This protein binds this small molecule.
Small molecule (SMILES): CC[C@H](C)[C@H](NC(=O)[C@@H](NC(=O)[C@H](O)[C@@H](C=O)C(C)C)C(C)C)C(=O)O

Sequence of chain 1.Z:
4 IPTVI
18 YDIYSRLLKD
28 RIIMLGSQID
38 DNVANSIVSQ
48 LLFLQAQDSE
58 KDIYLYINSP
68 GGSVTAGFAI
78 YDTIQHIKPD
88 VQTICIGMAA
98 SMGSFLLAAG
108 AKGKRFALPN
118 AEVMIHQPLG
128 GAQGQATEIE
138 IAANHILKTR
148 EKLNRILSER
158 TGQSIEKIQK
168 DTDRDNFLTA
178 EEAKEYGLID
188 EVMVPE

Binding-site contacts:
Ligand atom C42 contacts residue THR146 of chain 1.Z at 3.5 Å.
Ligand atom O19 contacts residue VAL71 of chain 1.Z at 2.9 Å (h-bond).
Ligand atom C1 contacts residue SER98 of chain 1.Z at 1.3 Å.
Ligand atom C18 contacts residue VAL71 of chain 1.Z at 3.8 Å (hydrophobic).
Ligand atom C7 contacts residue GLY69 of chain 1.Z at 3.5 Å.
Ligand atom C14 contacts residue GLY69 of chain 1.Z at 4.0 Å.
Ligand atom C1 contacts residue MET99 of chain 1.Z at 3.3 Å (hydrophobic).
Ligand atom C7 contacts residue SER98 of chain 1.Z at 3.8 Å.
Ligand atom O19 contacts residue GLY69 of chain 1.Z at 4.0 Å.
Ligand atom N20 contacts residue LEU126 of chain 1.Z at 3.2 Å (h-bond).
Ligand atom O10 contacts residue MET99 of chain 1.Z at 3.6 Å.
Ligand atom C9 contacts residue SER98 of chain 1.Z at 3.4 Å.
Ligand atom C7 contacts residue GLY68 of chain 1.Z at 4.0 Å.
Ligand atom O19 contacts residue SER70 of chain 1.Z at 3.6 Å.
Ligand atom O3 contacts residue GLY68 of chain 1.Z at 3.1 Å.
Ligand atom C6 contacts residue HIS123 of chain 1.Z at 3.5 Å.
Ligand atom O12 contacts residue PRO125 of chain 1.Z at 3.3 Å.
Ligand atom C23 contacts residue LEU126 of chain 1.Z at 4.0 Å (hydrophobic).
Ligand atom C42 contacts residue ILE143 of chain 1.Z at 3.9 Å (hydrophobic).
Ligand atom C6 contacts residue SER98 of chain 1.Z at 3.6 Å.
Ligand atom C4 contacts residue SER98 of chain 1.Z at 2.4 Å.
Ligand atom O10 contacts residue SER98 of chain 1.Z at 3.4 Å (h-bond).
Ligand atom C11 contacts residue VAL71 of chain 1.Z at 3.7 Å (hydrophobic).
Ligand atom C9 contacts residue VAL71 of chain 1.Z at 3.8 Å (hydrophobic).
Ligand atom O3 contacts residue MET99 of chain 1.Z at 2.8 Å (h-bond).
Ligand atom C5 contacts residue SER98 of chain 1.Z at 3.4 Å.
Ligand atom O12 contacts residue LEU126 of chain 1.Z at 2.8 Å (h-bond).
Ligand atom C18 contacts residue LEU126 of chain 1.Z at 3.8 Å (hydrophobic).
Ligand atom O3 contacts residue GLY69 of chain 1.Z at 3.0 Å (h-bond).
Ligand atom O10 contacts residue VAL71 of chain 1.Z at 3.3 Å.
Ligand atom C23 contacts residue VAL71 of chain 1.Z at 3.7 Å (hydrophobic).
Ligand atom N13 contacts residue GLY69 of chain 1.Z at 2.9 Å (h-bond).
Ligand atom C6 contacts residue LEU126 of chain 1.Z at 3.5 Å (hydrophobic).
Ligand atom C4 contacts residue GLY69 of chain 1.Z at 4.0 Å.
Ligand atom C14 contacts residue LEU126 of chain 1.Z at 3.5 Å (hydrophobic).
Ligand atom N13 contacts residue VAL71 of chain 1.Z at 3.7 Å.
Ligand atom C24 contacts residue HIS142 of chain 1.Z at 3.5 Å.
Ligand atom C11 contacts residue GLY69 of chain 1.Z at 3.5 Å.
Ligand atom O3 contacts residue SER98 of chain 1.Z at 2.2 Å (h-bond).
Ligand atom C9 contacts residue GLY69 of chain 1.Z at 3.1 Å.